Binding-site contacts:
Ligand atom C8 contacts residue ASN485 of chain 3.A at 4.4 Å.
Ligand atom C8 contacts residue ARG465 of chain 3.A at 4.0 Å.
Ligand atom O3 contacts residue ARG465 of chain 3.A at 3.5 Å.
Ligand atom C8 contacts residue GLU482 of chain 3.A at 3.8 Å.
Ligand atom C4 contacts residue ASN485 of chain 3.A at 4.2 Å.
Ligand atom N2 contacts residue ASN485 of chain 3.A at 2.8 Å (h-bond).
Ligand atom O7 contacts residue SER466 of chain 3.A at 4.3 Å.
Ligand atom C5 contacts residue ASN485 of chain 3.A at 3.6 Å.
Ligand atom O3 contacts residue ILE462 of chain 3.A at 4.5 Å.
Ligand atom N2 contacts residue ARG465 of chain 3.A at 4.4 Å.
Ligand atom O5 contacts residue ASN485 of chain 3.A at 2.3 Å (h-bond).
Ligand atom C2 contacts residue ASN485 of chain 3.A at 2.3 Å.
Ligand atom O7 contacts residue GLU482 of chain 3.A at 4.4 Å.
Ligand atom C3 contacts residue ASN485 of chain 3.A at 3.7 Å.
Ligand atom C7 contacts residue GLU482 of chain 3.A at 4.1 Å.
Ligand atom O7 contacts residue ARG465 of chain 3.A at 3.5 Å.
Ligand atom O7 contacts residue ASN485 of chain 3.A at 3.4 Å (h-bond).
Ligand atom C7 contacts residue ARG465 of chain 3.A at 3.8 Å.
Ligand atom C7 contacts residue ASN485 of chain 3.A at 3.3 Å.
Ligand atom C1 contacts residue ASN485 of chain 3.A at 1.4 Å.
Ligand atom C8 contacts residue LYS469 of chain 3.A at 3.9 Å.

Sequence of chain 3.A:
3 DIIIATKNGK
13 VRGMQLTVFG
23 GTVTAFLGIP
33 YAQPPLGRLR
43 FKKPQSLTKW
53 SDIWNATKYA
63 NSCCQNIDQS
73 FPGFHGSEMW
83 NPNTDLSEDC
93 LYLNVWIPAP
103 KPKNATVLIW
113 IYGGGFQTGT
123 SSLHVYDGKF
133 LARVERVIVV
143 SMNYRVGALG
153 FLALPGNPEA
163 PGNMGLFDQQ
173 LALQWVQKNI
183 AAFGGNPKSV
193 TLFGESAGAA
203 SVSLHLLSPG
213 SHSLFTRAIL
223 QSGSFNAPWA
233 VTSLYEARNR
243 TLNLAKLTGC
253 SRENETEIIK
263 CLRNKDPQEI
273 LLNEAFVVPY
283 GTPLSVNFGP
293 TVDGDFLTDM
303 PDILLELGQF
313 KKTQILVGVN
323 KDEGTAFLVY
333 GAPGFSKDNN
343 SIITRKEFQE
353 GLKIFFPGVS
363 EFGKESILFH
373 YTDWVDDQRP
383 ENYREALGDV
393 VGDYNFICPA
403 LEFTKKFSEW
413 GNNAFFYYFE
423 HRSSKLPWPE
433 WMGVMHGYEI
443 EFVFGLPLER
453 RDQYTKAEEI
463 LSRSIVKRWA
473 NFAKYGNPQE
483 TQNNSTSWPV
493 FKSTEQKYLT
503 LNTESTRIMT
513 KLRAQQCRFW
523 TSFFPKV

This protein binds this small molecule.
Small molecule (SMILES): CC(=O)N[C@@H]1[C@@H](O)[C@H](O)[C@@H](CO)O[C@H]1O